Sequence of chain 1.M:
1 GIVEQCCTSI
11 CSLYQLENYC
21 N

The small molecule below binds the protein below.
Small molecule (SMILES): NCCc1c[nH]c2ccc(O)cc12

Sequence of chain 1.I:
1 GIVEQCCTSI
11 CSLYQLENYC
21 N

Binding-site contacts:
Ligand atom NE1 contacts residue TYR14 of chain 1.M at 3.8 Å.
Ligand atom OH contacts residue TYR14 of chain 1.M at 3.8 Å.
Ligand atom CD1 contacts residue GLU17 of chain 1.M at 3.7 Å.
Ligand atom CG contacts residue LEU13 of chain 1.I at 3.9 Å (hydrophobic).
Ligand atom CD1 contacts residue TYR14 of chain 1.M at 4.0 Å (hydrophobic).
Ligand atom NE1 contacts residue LEU13 of chain 1.I at 3.9 Å.
Ligand atom CE2 contacts residue TYR14 of chain 1.M at 3.6 Å (hydrophobic).
Ligand atom CZ3 contacts residue LEU13 of chain 1.I at 4.1 Å (hydrophobic).
Ligand atom CH2 contacts residue TYR14 of chain 1.M at 3.2 Å (hydrophobic).
Ligand atom CB contacts residue GLU17 of chain 1.M at 4.0 Å.
Ligand atom CE2 contacts residue LEU13 of chain 1.I at 3.7 Å (hydrophobic).
Ligand atom CD1 contacts residue LEU13 of chain 1.M at 4.3 Å (hydrophobic).
Ligand atom CZ2 contacts residue LEU13 of chain 1.M at 3.9 Å (hydrophobic).
Ligand atom OH contacts residue GLU17 of chain 1.I at 2.8 Å (salt-bridge).
Ligand atom CE2 contacts residue LEU13 of chain 1.M at 4.2 Å (hydrophobic).
Ligand atom CZ2 contacts residue LEU13 of chain 1.I at 4.2 Å (hydrophobic).
Ligand atom CA contacts residue GLU17 of chain 1.M at 3.2 Å.
Ligand atom CG contacts residue TYR14 of chain 1.M at 4.2 Å (hydrophobic).
Ligand atom CE3 contacts residue TYR14 of chain 1.M at 3.9 Å (hydrophobic).
Ligand atom CD2 contacts residue LEU13 of chain 1.I at 3.7 Å (hydrophobic).
Ligand atom NE1 contacts residue LEU13 of chain 1.M at 3.7 Å.
Ligand atom NZ contacts residue GLU17 of chain 1.M at 4.2 Å.
Ligand atom OH contacts residue LEU13 of chain 1.I at 3.8 Å.
Ligand atom CG contacts residue GLU17 of chain 1.M at 4.4 Å.
Ligand atom CZ2 contacts residue TYR14 of chain 1.M at 3.4 Å (hydrophobic).
Ligand atom CD2 contacts residue TYR14 of chain 1.M at 3.8 Å (hydrophobic).
Ligand atom CZ3 contacts residue GLU17 of chain 1.I at 4.1 Å.
Ligand atom CZ3 contacts residue TYR14 of chain 1.M at 3.4 Å (hydrophobic).
Ligand atom CD1 contacts residue LEU13 of chain 1.I at 3.9 Å (hydrophobic).
Ligand atom CE3 contacts residue LEU13 of chain 1.I at 3.8 Å (hydrophobic).
Ligand atom OH contacts residue TYR14 of chain 1.I at 4.5 Å.